This protein binds this small molecule.
Small molecule (SMILES): CC(C)Cc1nc(-c2ccc(C(=O)NCCC(F)(F)F)cc2)cs1

Sequence of chain 1.A:
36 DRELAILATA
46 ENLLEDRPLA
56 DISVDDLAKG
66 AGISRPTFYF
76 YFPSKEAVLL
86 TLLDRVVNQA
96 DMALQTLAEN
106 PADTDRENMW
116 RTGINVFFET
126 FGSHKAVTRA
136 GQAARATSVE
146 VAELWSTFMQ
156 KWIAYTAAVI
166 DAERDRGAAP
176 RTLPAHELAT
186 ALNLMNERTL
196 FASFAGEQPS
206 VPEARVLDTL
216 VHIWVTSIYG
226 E

Binding-site contacts:
Ligand atom C16 contacts residue PHE122 of chain 1.A at 3.5 Å (hydrophobic).
Ligand atom C4 contacts residue TRP115 of chain 1.A at 3.8 Å (hydrophobic).
Ligand atom C11 contacts residue TRP219 of chain 1.A at 3.7 Å (hydrophobic).
Ligand atom F2 contacts residue PHE196 of chain 1.A at 3.5 Å.
Ligand atom F2 contacts residue TRP150 of chain 1.A at 3.6 Å.
Ligand atom F1 contacts residue ASN191 of chain 1.A at 3.7 Å.
Ligand atom C14 contacts residue PHE122 of chain 1.A at 3.5 Å (hydrophobic).
Ligand atom F2 contacts residue PHE126 of chain 1.A at 3.5 Å.
Ligand atom S1 contacts residue TRP115 of chain 1.A at 3.6 Å.
Ligand atom O1 contacts residue PHE122 of chain 1.A at 3.4 Å.
Ligand atom C10 contacts residue THR161 of chain 1.A at 3.8 Å.
Ligand atom C12 contacts residue TRP219 of chain 1.A at 3.4 Å (hydrophobic).
Ligand atom C4 contacts residue MET114 of chain 1.A at 3.5 Å (hydrophobic).
Ligand atom C13 contacts residue TRP219 of chain 1.A at 3.5 Å (hydrophobic).
Ligand atom C14 contacts residue ASN191 of chain 1.A at 3.5 Å.
Ligand atom C13 contacts residue GLY118 of chain 1.A at 3.7 Å.
Ligand atom F3 contacts residue GLU192 of chain 1.A at 3.3 Å.
Ligand atom O1 contacts residue ASN191 of chain 1.A at 2.8 Å (h-bond).
Ligand atom S1 contacts residue VAL164 of chain 1.A at 3.7 Å.
Ligand atom C9 contacts residue THR161 of chain 1.A at 3.2 Å.
Ligand atom N1 contacts residue GLY118 of chain 1.A at 3.6 Å.
Ligand atom C10 contacts residue ASN188 of chain 1.A at 3.2 Å.
Ligand atom N2 contacts residue ASN188 of chain 1.A at 2.8 Å (h-bond).
Ligand atom C11 contacts residue PHE122 of chain 1.A at 3.4 Å (hydrophobic).
Ligand atom C11 contacts residue ASN188 of chain 1.A at 3.8 Å.
Ligand atom C12 contacts residue PHE122 of chain 1.A at 3.8 Å (hydrophobic).
Ligand atom F1 contacts residue LEU195 of chain 1.A at 3.5 Å.
Ligand atom C14 contacts residue ASN188 of chain 1.A at 3.7 Å.
Ligand atom C10 contacts residue PHE122 of chain 1.A at 3.5 Å (hydrophobic).
Ligand atom F3 contacts residue MET154 of chain 1.A at 3.6 Å.
Ligand atom C15 contacts residue ASN188 of chain 1.A at 3.5 Å.
Ligand atom C5 contacts residue TRP115 of chain 1.A at 3.5 Å (hydrophobic).
Ligand atom F3 contacts residue TRP150 of chain 1.A at 3.5 Å.
Ligand atom C13 contacts residue ILE119 of chain 1.A at 3.7 Å (hydrophobic).
Ligand atom F2 contacts residue PHE122 of chain 1.A at 3.7 Å.
Ligand atom F1 contacts residue GLU192 of chain 1.A at 3.6 Å.
Ligand atom C7 contacts residue TYR160 of chain 1.A at 3.6 Å (hydrophobic).
Ligand atom C1 contacts residue MET114 of chain 1.A at 3.2 Å (hydrophobic).
Ligand atom S1 contacts residue TYR160 of chain 1.A at 3.3 Å.
Ligand atom C7 contacts residue THR161 of chain 1.A at 3.5 Å.